A small-molecule ligand and the protein it binds are described below.
Small molecule (SMILES): CC(=O)N[C@H]1[C@H](O[C@H]2[C@H](O)[C@@H](NC(C)=O)CO[C@@H]2CO)O[C@H](CO)[C@@H](O)[C@@H]1O

Binding-site contacts:
Ligand atom N2 contacts residue ASN12 of chain 58.A at 4.0 Å.
Ligand atom C2 contacts residue ASN12 of chain 58.A at 3.5 Å.
Ligand atom C7 contacts residue ASN12 of chain 58.A at 4.3 Å.
Ligand atom C1 contacts residue ASN12 of chain 58.A at 2.1 Å.
Ligand atom C5 contacts residue ASN12 of chain 58.A at 3.9 Å.
Ligand atom O7 contacts residue ASN12 of chain 58.A at 4.2 Å.
Ligand atom O5 contacts residue ASN12 of chain 58.A at 2.5 Å (h-bond).

Sequence of chain 58.A:
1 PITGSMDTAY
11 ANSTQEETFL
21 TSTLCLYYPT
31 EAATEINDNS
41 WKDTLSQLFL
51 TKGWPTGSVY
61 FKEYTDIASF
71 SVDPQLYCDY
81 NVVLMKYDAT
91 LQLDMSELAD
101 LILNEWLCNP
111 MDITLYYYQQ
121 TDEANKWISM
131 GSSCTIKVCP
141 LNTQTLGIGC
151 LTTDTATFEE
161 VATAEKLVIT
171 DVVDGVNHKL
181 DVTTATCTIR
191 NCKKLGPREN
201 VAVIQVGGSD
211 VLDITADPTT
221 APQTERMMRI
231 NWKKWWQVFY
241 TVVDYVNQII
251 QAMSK